A protein and the small-molecule ligand that binds it are described below.
Small molecule (SMILES): Nc1ncnc2c1c(I)cn2[C@@H]1O[C@H](CO)[C@@H](O)[C@H]1O

Binding-site contacts:
Ligand atom N3 contacts residue GLY147 of chain 1.A at 3.8 Å.
Ligand atom N1 contacts residue GLY146 of chain 1.A at 3.0 Å (h-bond).
Ligand atom C5' contacts residue GLU30 of chain 1.A at 3.8 Å.
Ligand atom O5' contacts residue VAL36 of chain 1.A at 3.9 Å.
Ligand atom C2 contacts residue LEU194 of chain 1.A at 3.5 Å (hydrophobic).
Ligand atom N1 contacts residue ALA47 of chain 1.A at 3.8 Å.
Ligand atom C3' contacts residue ILE224 of chain 1.A at 4.0 Å (hydrophobic).
Ligand atom O2' contacts residue ASP149 of chain 1.A at 2.6 Å (salt-bridge).
Ligand atom C2 contacts residue PHE145 of chain 1.A at 3.6 Å (hydrophobic).
Ligand atom C5 contacts residue LEU194 of chain 1.A at 3.8 Å (hydrophobic).
Ligand atom C2 contacts residue GLY146 of chain 1.A at 3.7 Å.
Ligand atom O4' contacts residue VAL36 of chain 1.A at 3.8 Å.
Ligand atom O3' contacts residue ASP149 of chain 1.A at 3.6 Å (salt-bridge).
Ligand atom O2' contacts residue GLN152 of chain 1.A at 3.9 Å.
Ligand atom N6 contacts residue PHE143 of chain 1.A at 3.8 Å.
Ligand atom N1 contacts residue GLU144 of chain 1.A at 3.9 Å.
Ligand atom IAE contacts residue PHE143 of chain 1.A at 3.5 Å.
Ligand atom N6 contacts residue ILE95 of chain 1.A at 3.8 Å.
Ligand atom C2 contacts residue GLY147 of chain 1.A at 3.3 Å.
Ligand atom C2' contacts residue ASP149 of chain 1.A at 3.7 Å.
Ligand atom C8 contacts residue VAL36 of chain 1.A at 3.8 Å (hydrophobic).
Ligand atom C6 contacts residue ALA47 of chain 1.A at 3.4 Å (hydrophobic).
Ligand atom C8 contacts residue ILE224 of chain 1.A at 3.7 Å (hydrophobic).
Ligand atom C7 contacts residue ILE224 of chain 1.A at 3.8 Å (hydrophobic).
Ligand atom C6 contacts residue GLU144 of chain 1.A at 3.9 Å.
Ligand atom N3 contacts residue ILE28 of chain 1.A at 3.5 Å.
Ligand atom N3 contacts residue LEU194 of chain 1.A at 3.8 Å.
Ligand atom O3' contacts residue GLY191 of chain 1.A at 2.7 Å (h-bond).
Ligand atom C3' contacts residue GLY191 of chain 1.A at 3.5 Å.
Ligand atom O4' contacts residue GLY29 of chain 1.A at 3.6 Å.
Ligand atom C5 contacts residue ALA47 of chain 1.A at 3.9 Å (hydrophobic).
Ligand atom C6 contacts residue LEU194 of chain 1.A at 3.5 Å (hydrophobic).
Ligand atom C4' contacts residue GLY29 of chain 1.A at 3.7 Å.
Ligand atom O5' contacts residue PHE33 of chain 1.A at 3.9 Å.
Ligand atom N6 contacts residue GLU144 of chain 1.A at 2.9 Å (salt-bridge).
Ligand atom N6 contacts residue ALA47 of chain 1.A at 3.4 Å.
Ligand atom C6 contacts residue GLY146 of chain 1.A at 3.9 Å.
Ligand atom N1 contacts residue LEU194 of chain 1.A at 3.4 Å.
Ligand atom C4 contacts residue LEU194 of chain 1.A at 3.9 Å (hydrophobic).
Ligand atom N1 contacts residue PHE145 of chain 1.A at 3.8 Å.

Sequence of chain 1.A:
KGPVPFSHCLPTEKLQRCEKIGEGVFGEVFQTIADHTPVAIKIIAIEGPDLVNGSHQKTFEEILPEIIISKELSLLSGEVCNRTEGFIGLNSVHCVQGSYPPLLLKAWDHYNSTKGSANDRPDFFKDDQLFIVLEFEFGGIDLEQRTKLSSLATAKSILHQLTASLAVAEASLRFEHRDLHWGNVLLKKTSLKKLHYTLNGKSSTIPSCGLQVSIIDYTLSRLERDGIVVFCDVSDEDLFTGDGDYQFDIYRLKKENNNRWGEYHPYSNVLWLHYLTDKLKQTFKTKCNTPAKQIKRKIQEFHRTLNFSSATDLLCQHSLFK